Sequence of chain 46.E:
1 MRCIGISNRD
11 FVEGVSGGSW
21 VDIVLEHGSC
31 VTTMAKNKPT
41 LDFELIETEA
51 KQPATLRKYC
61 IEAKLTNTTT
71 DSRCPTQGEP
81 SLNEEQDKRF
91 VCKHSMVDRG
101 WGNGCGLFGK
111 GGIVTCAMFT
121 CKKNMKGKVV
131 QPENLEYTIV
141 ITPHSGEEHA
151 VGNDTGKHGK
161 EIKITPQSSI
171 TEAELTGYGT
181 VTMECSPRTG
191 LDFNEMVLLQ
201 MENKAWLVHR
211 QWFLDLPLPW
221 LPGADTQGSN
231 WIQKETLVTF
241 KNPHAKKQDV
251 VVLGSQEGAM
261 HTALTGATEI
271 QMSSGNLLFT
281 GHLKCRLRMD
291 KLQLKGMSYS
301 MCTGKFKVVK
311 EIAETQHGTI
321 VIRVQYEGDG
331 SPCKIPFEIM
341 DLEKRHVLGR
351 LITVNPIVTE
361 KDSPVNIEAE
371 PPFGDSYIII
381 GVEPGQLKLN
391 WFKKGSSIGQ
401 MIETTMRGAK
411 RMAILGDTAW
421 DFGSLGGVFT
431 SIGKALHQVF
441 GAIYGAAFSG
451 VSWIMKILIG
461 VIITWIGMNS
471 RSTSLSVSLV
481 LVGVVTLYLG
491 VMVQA

A small-molecule ligand and the protein it binds are described below.
Small molecule (SMILES): CC(=O)N[C@@H]1[C@@H](O)[C@H](O)[C@@H](CO)O[C@H]1O

Binding-site contacts:
Ligand atom C8 contacts residue ASN67 of chain 46.E at 3.6 Å.
Ligand atom C8 contacts residue PHE90 of chain 46.E at 4.4 Å (hydrophobic).
Ligand atom C5 contacts residue ASN67 of chain 46.E at 3.7 Å.
Ligand atom C2 contacts residue ASN67 of chain 46.E at 2.4 Å.
Ligand atom O7 contacts residue ASN67 of chain 46.E at 4.5 Å.
Ligand atom N2 contacts residue ASN67 of chain 46.E at 3.3 Å (h-bond).
Ligand atom C7 contacts residue ASN67 of chain 46.E at 3.8 Å.
Ligand atom C4 contacts residue ASN67 of chain 46.E at 4.2 Å.
Ligand atom C7 contacts residue MET118 of chain 46.E at 3.8 Å (hydrophobic).
Ligand atom C3 contacts residue ASN67 of chain 46.E at 3.6 Å.
Ligand atom O5 contacts residue ASN67 of chain 46.E at 2.4 Å (h-bond).
Ligand atom O3 contacts residue ASN67 of chain 46.E at 3.8 Å.
Ligand atom C8 contacts residue MET118 of chain 46.E at 4.1 Å (hydrophobic).
Ligand atom O7 contacts residue MET118 of chain 46.E at 3.5 Å.
Ligand atom O7 contacts residue ARG89 of chain 46.E at 4.2 Å.
Ligand atom C1 contacts residue ASN67 of chain 46.E at 1.4 Å.